Binding-site contacts:
Ligand atom O4 contacts residue GLU50 of chain 1.E at 4.0 Å.
Ligand atom C1 contacts residue ARG391 of chain 1.E at 3.3 Å.
Ligand atom C4 contacts residue FAD1 of chain 1.O at 4.0 Å.
Ligand atom O4 contacts residue GLU246 of chain 1.E at 4.0 Å.
Ligand atom O2 contacts residue ARG391 of chain 1.E at 2.5 Å (salt-bridge).
Ligand atom C5 contacts residue HIS233 of chain 1.E at 3.8 Å.
Ligand atom C3 contacts residue GLU246 of chain 1.E at 4.1 Å.
Ligand atom O1 contacts residue ARG391 of chain 1.E at 3.9 Å.
Ligand atom C5 contacts residue GLY51 of chain 1.E at 3.9 Å.
Ligand atom C5 contacts residue THR245 of chain 1.E at 3.8 Å.
Ligand atom C3 contacts residue PHE117 of chain 1.E at 3.5 Å (hydrophobic).
Ligand atom C1 contacts residue SER394 of chain 1.E at 4.0 Å.
Ligand atom O3 contacts residue GLY247 of chain 1.E at 3.9 Å.
Ligand atom C1 contacts residue GLY393 of chain 1.E at 4.0 Å.
Ligand atom O3 contacts residue PHE117 of chain 1.E at 2.7 Å.
Ligand atom C5 contacts residue GLU246 of chain 1.E at 3.5 Å.
Ligand atom O3 contacts residue THR245 of chain 1.E at 2.7 Å (h-bond).
Ligand atom O1 contacts residue FAD1 of chain 1.O at 3.1 Å (h-bond).
Ligand atom O1 contacts residue GLY393 of chain 1.E at 3.7 Å.
Ligand atom O3 contacts residue GLY51 of chain 1.E at 3.9 Å.
Ligand atom O2 contacts residue FAD1 of chain 1.O at 3.5 Å.
Ligand atom O4 contacts residue THR245 of chain 1.E at 3.6 Å.
Ligand atom O4 contacts residue GLY51 of chain 1.E at 4.5 Å.
Ligand atom O2 contacts residue HIS356 of chain 1.E at 3.9 Å.
Ligand atom O4 contacts residue LEU243 of chain 1.E at 3.4 Å.
Ligand atom C5 contacts residue PHE117 of chain 1.E at 3.4 Å (hydrophobic).
Ligand atom C1 contacts residue FAD1 of chain 1.O at 4.0 Å.
Ligand atom C2 contacts residue ARG288 of chain 1.E at 3.8 Å.
Ligand atom C3 contacts residue HIS233 of chain 1.E at 4.0 Å.
Ligand atom C2 contacts residue ARG391 of chain 1.E at 4.0 Å.
Ligand atom O3 contacts residue HIS233 of chain 1.E at 4.2 Å.
Ligand atom O4 contacts residue HIS233 of chain 1.E at 3.5 Å.
Ligand atom C4 contacts residue PHE117 of chain 1.E at 3.2 Å (hydrophobic).
Ligand atom C4 contacts residue GLY51 of chain 1.E at 3.9 Å.
Ligand atom O1 contacts residue SER394 of chain 1.E at 3.0 Å (h-bond).
Ligand atom O3 contacts residue GLU246 of chain 1.E at 2.6 Å (salt-bridge).
Ligand atom C2 contacts residue GLY393 of chain 1.E at 4.0 Å.

This small molecule binds to this protein.
Small molecule (SMILES): O=C(O)CCCC(=O)O

Sequence of chain 1.E:
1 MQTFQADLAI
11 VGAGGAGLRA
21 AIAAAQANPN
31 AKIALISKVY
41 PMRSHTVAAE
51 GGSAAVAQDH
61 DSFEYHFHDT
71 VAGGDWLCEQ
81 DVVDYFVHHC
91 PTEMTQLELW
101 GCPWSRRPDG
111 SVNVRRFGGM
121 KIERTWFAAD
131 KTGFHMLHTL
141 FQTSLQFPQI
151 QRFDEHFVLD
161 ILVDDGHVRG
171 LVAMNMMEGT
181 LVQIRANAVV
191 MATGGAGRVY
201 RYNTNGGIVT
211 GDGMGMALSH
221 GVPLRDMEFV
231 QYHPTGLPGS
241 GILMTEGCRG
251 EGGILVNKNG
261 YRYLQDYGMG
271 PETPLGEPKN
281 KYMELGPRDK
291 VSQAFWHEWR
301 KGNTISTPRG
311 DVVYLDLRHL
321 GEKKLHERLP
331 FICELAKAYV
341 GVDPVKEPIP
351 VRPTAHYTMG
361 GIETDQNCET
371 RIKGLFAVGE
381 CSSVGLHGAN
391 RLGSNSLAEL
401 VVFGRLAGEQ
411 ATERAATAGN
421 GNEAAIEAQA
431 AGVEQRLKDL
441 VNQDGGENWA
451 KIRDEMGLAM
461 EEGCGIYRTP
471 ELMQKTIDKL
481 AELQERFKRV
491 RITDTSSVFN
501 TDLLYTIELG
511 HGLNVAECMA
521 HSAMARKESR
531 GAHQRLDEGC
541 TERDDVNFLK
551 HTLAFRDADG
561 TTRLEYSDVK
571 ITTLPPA